Sequence of chain 2.H:
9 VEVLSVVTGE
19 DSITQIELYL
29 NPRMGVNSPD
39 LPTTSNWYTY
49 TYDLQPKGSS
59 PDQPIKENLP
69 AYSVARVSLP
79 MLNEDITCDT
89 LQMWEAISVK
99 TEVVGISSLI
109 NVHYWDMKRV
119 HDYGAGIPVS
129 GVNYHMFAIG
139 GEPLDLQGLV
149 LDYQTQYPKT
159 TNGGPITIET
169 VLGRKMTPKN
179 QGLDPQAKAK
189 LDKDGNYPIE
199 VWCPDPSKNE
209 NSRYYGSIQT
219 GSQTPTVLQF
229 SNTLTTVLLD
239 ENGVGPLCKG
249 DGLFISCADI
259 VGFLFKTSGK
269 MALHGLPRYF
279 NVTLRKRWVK

A small-molecule ligand and the protein it binds are described below.
Small molecule (SMILES): CC(=O)N[C@H]1[C@H]([C@H](O)[C@H](O)CO)O[C@@](O)(C(=O)O)C[C@@H]1O

Binding-site contacts:
Ligand atom O1A contacts residue SER266 of chain 2.H at 3.9 Å.
Ligand atom O4 contacts residue LYS264 of chain 2.H at 3.0 Å (salt-bridge).
Ligand atom O4 contacts residue ASP114 of chain 2.H at 4.5 Å.
Ligand atom C10 contacts residue TRP45 of chain 2.H at 3.8 Å (hydrophobic).
Ligand atom O8 contacts residue LYS268 of chain 2.H at 2.8 Å (salt-bridge).
Ligand atom C4 contacts residue LYS264 of chain 2.H at 3.5 Å.
Ligand atom C1 contacts residue SER266 of chain 2.H at 3.6 Å.
Ligand atom O9 contacts residue LYS268 of chain 2.H at 4.3 Å.
Ligand atom C11 contacts residue TRP45 of chain 2.H at 4.2 Å (hydrophobic).
Ligand atom C11 contacts residue TYR50 of chain 2.H at 3.8 Å (hydrophobic).
Ligand atom O1B contacts residue LYS268 of chain 2.H at 4.1 Å.
Ligand atom C3 contacts residue ASP114 of chain 2.H at 4.0 Å.
Ligand atom N5 contacts residue LYS264 of chain 2.H at 3.5 Å (salt-bridge).
Ligand atom O4 contacts residue TRP45 of chain 2.H at 3.4 Å.
Ligand atom O1A contacts residue LYS268 of chain 2.H at 3.2 Å (salt-bridge).
Ligand atom C11 contacts residue ASP51 of chain 2.H at 3.3 Å.
Ligand atom O10 contacts residue TRP45 of chain 2.H at 3.1 Å (h-bond).
Ligand atom C5 contacts residue ASP51 of chain 2.H at 3.8 Å.
Ligand atom C7 contacts residue ASP51 of chain 2.H at 4.3 Å.
Ligand atom C5 contacts residue LYS264 of chain 2.H at 4.1 Å.
Ligand atom C10 contacts residue ASP51 of chain 2.H at 3.6 Å.
Ligand atom C4 contacts residue ASP51 of chain 2.H at 4.3 Å.
Ligand atom C11 contacts residue LYS264 of chain 2.H at 4.0 Å.
Ligand atom O1B contacts residue SER266 of chain 2.H at 2.7 Å (h-bond).
Ligand atom N5 contacts residue ASP51 of chain 2.H at 2.9 Å (salt-bridge).
Ligand atom C10 contacts residue LYS264 of chain 2.H at 3.9 Å.
Ligand atom C6 contacts residue ASP51 of chain 2.H at 3.9 Å.
Ligand atom C8 contacts residue LYS268 of chain 2.H at 4.2 Å.
Ligand atom C1 contacts residue LYS268 of chain 2.H at 4.0 Å.